A small-molecule ligand and the protein it binds are described below.
Small molecule (SMILES): O=S(=O)(c1cccc2cnccc12)N1CCCNCC1

Sequence of chain 1.A:
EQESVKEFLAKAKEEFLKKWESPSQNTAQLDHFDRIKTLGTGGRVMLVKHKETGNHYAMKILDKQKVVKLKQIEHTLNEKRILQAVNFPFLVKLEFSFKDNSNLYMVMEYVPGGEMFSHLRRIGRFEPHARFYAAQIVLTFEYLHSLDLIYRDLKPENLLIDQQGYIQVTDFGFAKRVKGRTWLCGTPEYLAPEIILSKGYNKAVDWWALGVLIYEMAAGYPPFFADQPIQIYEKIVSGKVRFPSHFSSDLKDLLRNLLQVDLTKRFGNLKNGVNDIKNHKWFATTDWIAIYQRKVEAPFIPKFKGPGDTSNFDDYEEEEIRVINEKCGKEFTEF

Binding-site contacts:
Ligand atom C10 contacts residue LEU176 of chain 1.A at 3.5 Å (hydrophobic).
Ligand atom N13 contacts residue ALA73 of chain 1.A at 3.5 Å.
Ligand atom O2 contacts residue LEU176 of chain 1.A at 3.6 Å.
Ligand atom C16 contacts residue ASP187 of chain 1.A at 3.8 Å.
Ligand atom C11 contacts residue PHE330 of chain 1.A at 3.7 Å (hydrophobic).
Ligand atom C12 contacts residue PHE330 of chain 1.A at 3.5 Å (hydrophobic).
Ligand atom C11 contacts residue LEU176 of chain 1.A at 3.6 Å (hydrophobic).
Ligand atom C8 contacts residue THR186 of chain 1.A at 3.6 Å.
Ligand atom C14 contacts residue VAL126 of chain 1.A at 3.7 Å (hydrophobic).
Ligand atom C15 contacts residue VAL60 of chain 1.A at 3.9 Å (hydrophobic).
Ligand atom C21 contacts residue THR186 of chain 1.A at 3.9 Å.
Ligand atom C14 contacts residue ALA73 of chain 1.A at 3.2 Å (hydrophobic).
Ligand atom C22 contacts residue THR186 of chain 1.A at 3.5 Å.
Ligand atom C14 contacts residue LEU176 of chain 1.A at 3.8 Å (hydrophobic).
Ligand atom O1 contacts residue VAL60 of chain 1.A at 3.3 Å.
Ligand atom C6 contacts residue VAL60 of chain 1.A at 3.9 Å (hydrophobic).
Ligand atom O2 contacts residue PHE330 of chain 1.A at 3.6 Å.
Ligand atom C9 contacts residue ALA73 of chain 1.A at 3.5 Å (hydrophobic).
Ligand atom C21 contacts residue GLU173 of chain 1.A at 3.1 Å.
Ligand atom C7 contacts residue THR186 of chain 1.A at 3.7 Å.
Ligand atom N13 contacts residue GLU124 of chain 1.A at 3.8 Å.
Ligand atom C12 contacts residue VAL126 of chain 1.A at 3.6 Å (hydrophobic).
Ligand atom C12 contacts residue TYR125 of chain 1.A at 3.8 Å (hydrophobic).
Ligand atom C20 contacts residue ASP187 of chain 1.A at 3.6 Å.
Ligand atom N13 contacts residue VAL126 of chain 1.A at 2.9 Å (h-bond).
Ligand atom N17 contacts residue ASN174 of chain 1.A at 3.1 Å (h-bond).
Ligand atom N17 contacts residue ASP187 of chain 1.A at 2.8 Å (salt-bridge).
Ligand atom N13 contacts residue LEU176 of chain 1.A at 3.9 Å.
Ligand atom O1 contacts residue GLY53 of chain 1.A at 3.9 Å.
Ligand atom N13 contacts residue TYR125 of chain 1.A at 3.6 Å.
Ligand atom C5 contacts residue VAL60 of chain 1.A at 3.9 Å (hydrophobic).
Ligand atom C14 contacts residue GLU124 of chain 1.A at 3.3 Å.
Ligand atom C21 contacts residue ASP187 of chain 1.A at 3.4 Å.
Ligand atom C22 contacts residue ASP187 of chain 1.A at 3.6 Å.
Ligand atom N17 contacts residue GLU173 of chain 1.A at 3.1 Å (salt-bridge).
Ligand atom C12 contacts residue LEU176 of chain 1.A at 3.8 Å (hydrophobic).
Ligand atom C9 contacts residue LEU176 of chain 1.A at 3.6 Å (hydrophobic).
Ligand atom C21 contacts residue GLU130 of chain 1.A at 4.0 Å.
Ligand atom C7 contacts residue MET123 of chain 1.A at 3.6 Å (hydrophobic).
Ligand atom C8 contacts residue MET123 of chain 1.A at 3.8 Å (hydrophobic).